The protein below binds the small molecule below.
Small molecule (SMILES): COc1ccc(Cn2cnc3cc4c(cc32)CCCC4)cc1C

Binding-site contacts:
Ligand atom C23 contacts residue VAL224 of chain 1.B at 3.8 Å (hydrophobic).
Ligand atom C13 contacts residue TYR180 of chain 1.B at 3.8 Å (hydrophobic).
Ligand atom C10 contacts residue ALA221 of chain 1.B at 4.0 Å (hydrophobic).
Ligand atom C3 contacts residue MET183 of chain 1.B at 4.0 Å (hydrophobic).
Ligand atom N7 contacts residue NAP1 of chain 1.F at 3.1 Å (h-bond).
Ligand atom C15 contacts residue ILE230 of chain 1.B at 4.0 Å (hydrophobic).
Ligand atom C11 contacts residue PHE227 of chain 1.B at 4.0 Å (hydrophobic).
Ligand atom C20 contacts residue PHE119 of chain 1.B at 3.9 Å (hydrophobic).
Ligand atom C19 contacts residue PHE119 of chain 1.B at 4.0 Å (hydrophobic).
Ligand atom C22 contacts residue TYR170 of chain 1.B at 3.4 Å (hydrophobic).
Ligand atom C20 contacts residue ALA118 of chain 1.B at 4.0 Å (hydrophobic).
Ligand atom C8 contacts residue NAP1 of chain 1.F at 3.5 Å.
Ligand atom N9 contacts residue TYR180 of chain 1.B at 3.9 Å.
Ligand atom O21 contacts residue GLN178 of chain 1.B at 4.0 Å.
Ligand atom C23 contacts residue TYR180 of chain 1.B at 3.9 Å (hydrophobic).
Ligand atom N9 contacts residue NAP1 of chain 1.F at 4.0 Å.
Ligand atom C22 contacts residue ILE230 of chain 1.B at 3.5 Å (hydrophobic).
Ligand atom C22 contacts residue VAL177 of chain 1.B at 3.5 Å (hydrophobic).
Ligand atom O21 contacts residue ILE230 of chain 1.B at 3.6 Å.
Ligand atom C6 contacts residue TYR180 of chain 1.B at 3.8 Å (hydrophobic).
Ligand atom C5 contacts residue TYR180 of chain 1.B at 4.0 Å (hydrophobic).
Ligand atom N7 contacts residue TYR180 of chain 1.B at 3.0 Å (h-bond).
Ligand atom O21 contacts residue TYR170 of chain 1.B at 4.0 Å.
Ligand atom C6 contacts residue NAP1 of chain 1.F at 3.6 Å.
Ligand atom C15 contacts residue TYR170 of chain 1.B at 3.3 Å (hydrophobic).
Ligand atom C18 contacts residue SER220 of chain 1.B at 3.9 Å.
Ligand atom C2 contacts residue SER220 of chain 1.B at 3.8 Å.
Ligand atom C14 contacts residue ILE230 of chain 1.B at 3.8 Å (hydrophobic).
Ligand atom C12 contacts residue TYR180 of chain 1.B at 3.9 Å (hydrophobic).
Ligand atom C3 contacts residue NAP1 of chain 1.F at 3.6 Å.
Ligand atom O21 contacts residue VAL177 of chain 1.B at 3.8 Å.
Ligand atom C3 contacts residue ALA118 of chain 1.B at 4.1 Å (hydrophobic).
Ligand atom C14 contacts residue TYR170 of chain 1.B at 4.0 Å (hydrophobic).
Ligand atom C19 contacts residue ALA120 of chain 1.B at 3.5 Å (hydrophobic).
Ligand atom C10 contacts residue NAP1 of chain 1.F at 3.5 Å.
Ligand atom C17 contacts residue SER220 of chain 1.B at 3.3 Å.
Ligand atom C16 contacts residue TYR170 of chain 1.B at 4.0 Å (hydrophobic).
Ligand atom C16 contacts residue PHE227 of chain 1.B at 3.9 Å (hydrophobic).
Ligand atom C4 contacts residue SER220 of chain 1.B at 3.9 Å.
Ligand atom C8 contacts residue TYR180 of chain 1.B at 3.6 Å (hydrophobic).

Sequence of chain 1.B:
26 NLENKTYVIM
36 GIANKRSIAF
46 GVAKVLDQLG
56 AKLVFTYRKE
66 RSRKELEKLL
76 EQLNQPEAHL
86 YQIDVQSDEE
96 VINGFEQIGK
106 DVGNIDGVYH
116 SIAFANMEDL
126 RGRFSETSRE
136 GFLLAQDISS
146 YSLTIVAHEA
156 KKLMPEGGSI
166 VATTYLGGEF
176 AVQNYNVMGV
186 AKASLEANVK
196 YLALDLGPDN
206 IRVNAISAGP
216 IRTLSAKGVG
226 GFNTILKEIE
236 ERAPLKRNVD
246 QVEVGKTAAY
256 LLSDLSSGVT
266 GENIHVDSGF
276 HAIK